Binding-site contacts:
Ligand atom N contacts residue VAL21 of chain 1.J at 2.9 Å (h-bond).
Ligand atom CG2 contacts residue LEU65 of chain 1.J at 3.6 Å (hydrophobic).
Ligand atom O contacts residue SER63 of chain 1.J at 3.4 Å (h-bond).
Ligand atom CA contacts residue VAL19 of chain 1.J at 3.6 Å (hydrophobic).
Ligand atom CB contacts residue LEU65 of chain 1.J at 3.9 Å (hydrophobic).
Ligand atom C contacts residue VAL19 of chain 1.J at 3.8 Å (hydrophobic).
Ligand atom N contacts residue VAL19 of chain 1.J at 2.8 Å (h-bond).
Ligand atom N contacts residue LEU65 of chain 1.J at 3.0 Å (h-bond).
Ligand atom CD1 contacts residue PRO58 of chain 1.J at 3.8 Å (hydrophobic).
Ligand atom C contacts residue VAL21 of chain 1.J at 3.6 Å (hydrophobic).
Ligand atom OG contacts residue LEU65 of chain 1.J at 3.5 Å (h-bond).
Ligand atom CA contacts residue VAL19 of chain 1.J at 3.9 Å (hydrophobic).
Ligand atom C contacts residue LEU65 of chain 1.J at 3.6 Å (hydrophobic).
Ligand atom CA contacts residue SER63 of chain 1.J at 3.9 Å.
Ligand atom CG1 contacts residue VAL61 of chain 1.J at 3.4 Å (hydrophobic).
Ligand atom CG contacts residue SER63 of chain 1.J at 3.4 Å.
Ligand atom O contacts residue ALA64 of chain 1.J at 3.1 Å.
Ligand atom CB contacts residue SER63 of chain 1.J at 3.8 Å.
Ligand atom NE2 contacts residue SER63 of chain 1.J at 3.1 Å (h-bond).
Ligand atom O contacts residue LYS20 of chain 1.J at 3.3 Å.
Ligand atom CB contacts residue VAL19 of chain 1.J at 3.8 Å (hydrophobic).
Ligand atom CG2 contacts residue VAL21 of chain 1.J at 3.8 Å (hydrophobic).
Ligand atom CD contacts residue SER63 of chain 1.J at 3.5 Å.
Ligand atom O contacts residue VAL21 of chain 1.J at 2.8 Å (h-bond).
Ligand atom O contacts residue SER63 of chain 1.J at 3.9 Å.
Ligand atom CB contacts residue SER63 of chain 1.J at 3.8 Å.
Ligand atom CA contacts residue VAL21 of chain 1.J at 3.9 Å (hydrophobic).
Ligand atom O contacts residue LEU65 of chain 1.J at 3.4 Å (h-bond).
Ligand atom CG1 contacts residue THR62 of chain 1.J at 3.8 Å.
Ligand atom CG2 contacts residue LEU71 of chain 1.J at 3.6 Å (hydrophobic).
Ligand atom CA contacts residue VAL21 of chain 1.J at 3.3 Å (hydrophobic).
Ligand atom N contacts residue SER63 of chain 1.J at 3.1 Å (h-bond).
Ligand atom OE2 contacts residue VAL22 of chain 1.J at 3.9 Å.
Ligand atom CG1 contacts residue SER63 of chain 1.J at 3.8 Å.
Ligand atom N contacts residue VAL21 of chain 1.J at 3.7 Å.
Ligand atom O contacts residue VAL19 of chain 1.J at 3.5 Å (h-bond).
Ligand atom CA contacts residue LEU65 of chain 1.J at 3.3 Å (hydrophobic).
Ligand atom OG contacts residue SER66 of chain 1.J at 3.4 Å.
Ligand atom CA contacts residue SER63 of chain 1.J at 3.8 Å.
Ligand atom OE2 contacts residue LYS20 of chain 1.J at 3.3 Å (salt-bridge).

This small molecule binds to this protein.
Small molecule (SMILES): CC[C@H](C)[C@H](NC(=O)[C@@H](N)CCC(=O)O)C(=O)N1CCC[C@H]1C(=O)N[C@H](C(=O)N1CCC[C@H]1C(=O)N[C@H](C(=O)N[C@@H](CCC(N)=O)C(=O)N1CCC[C@H]1C(=O)N[C@H](C=O)CO)C(C)C)C(C)C

Sequence of chain 1.J:
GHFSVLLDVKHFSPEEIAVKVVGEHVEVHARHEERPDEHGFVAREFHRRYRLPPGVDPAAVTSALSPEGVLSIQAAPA